Sequence of chain 53.A:
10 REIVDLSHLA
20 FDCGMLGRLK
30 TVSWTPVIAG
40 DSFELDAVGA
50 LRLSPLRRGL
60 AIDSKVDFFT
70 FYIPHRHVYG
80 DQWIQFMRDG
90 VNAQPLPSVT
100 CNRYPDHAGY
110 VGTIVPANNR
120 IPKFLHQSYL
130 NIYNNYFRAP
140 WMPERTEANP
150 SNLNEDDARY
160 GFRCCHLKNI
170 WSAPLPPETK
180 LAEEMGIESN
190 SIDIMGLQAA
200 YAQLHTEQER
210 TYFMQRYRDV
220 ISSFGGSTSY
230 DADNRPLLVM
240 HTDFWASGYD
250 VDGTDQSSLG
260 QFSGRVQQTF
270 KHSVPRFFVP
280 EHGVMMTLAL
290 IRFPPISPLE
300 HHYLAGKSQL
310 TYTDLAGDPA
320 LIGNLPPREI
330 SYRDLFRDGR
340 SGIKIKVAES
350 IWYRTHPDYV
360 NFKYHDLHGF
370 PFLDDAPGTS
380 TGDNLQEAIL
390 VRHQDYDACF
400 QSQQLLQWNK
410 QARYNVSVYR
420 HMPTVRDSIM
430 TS

Sequence of chain 52.A:
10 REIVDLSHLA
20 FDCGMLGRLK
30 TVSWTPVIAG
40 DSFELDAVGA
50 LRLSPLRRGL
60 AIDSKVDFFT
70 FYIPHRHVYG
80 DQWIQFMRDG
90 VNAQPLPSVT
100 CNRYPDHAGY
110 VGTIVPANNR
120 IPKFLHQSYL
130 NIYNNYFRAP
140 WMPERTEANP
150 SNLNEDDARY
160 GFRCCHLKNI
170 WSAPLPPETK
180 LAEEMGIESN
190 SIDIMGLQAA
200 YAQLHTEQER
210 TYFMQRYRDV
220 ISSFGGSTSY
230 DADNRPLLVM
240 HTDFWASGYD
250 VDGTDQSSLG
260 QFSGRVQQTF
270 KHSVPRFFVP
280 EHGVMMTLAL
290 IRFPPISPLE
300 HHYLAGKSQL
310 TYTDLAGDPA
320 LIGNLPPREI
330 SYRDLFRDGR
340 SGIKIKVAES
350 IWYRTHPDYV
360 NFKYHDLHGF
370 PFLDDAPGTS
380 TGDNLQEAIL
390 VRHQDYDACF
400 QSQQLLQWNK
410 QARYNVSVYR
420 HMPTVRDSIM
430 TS

A protein and the small-molecule ligand that binds it are described below.
Small molecule (SMILES): Nc1ncnc2c1N1CN2[C@H]2C[C@]3(OP3(O)(O)OC[C@H]3OCC[C@@H]3O[P](=O)(O)OC[C@H]3O[C@@H]1C[C@@H]3O)[C@@H](CO[P](=O)(O)O[C@H]1CCO[C@@H]1COP(=O)=O)O2

Sequence of chain 52.C:
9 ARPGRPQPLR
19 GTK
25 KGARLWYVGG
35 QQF

Binding-site contacts:
Ligand atom OP2 contacts residue ARG425 of chain 53.A at 3.8 Å.
Ligand atom N3 contacts residue GLU208 of chain 52.A at 2.7 Å (salt-bridge).
Ligand atom C5' contacts residue ARG28 of chain 52.C at 3.1 Å.
Ligand atom P contacts residue DC1 of chain 52.H at 2.5 Å.
Ligand atom C5 contacts residue GLU208 of chain 52.A at 3.4 Å.
Ligand atom C2 contacts residue GLU208 of chain 52.A at 1.6 Å.
Ligand atom N6 contacts residue GLU208 of chain 52.A at 3.4 Å (salt-bridge).
Ligand atom O3' contacts residue THR423 of chain 53.A at 3.8 Å.
Ligand atom C2 contacts residue PHE212 of chain 52.A at 3.8 Å (hydrophobic).
Ligand atom C5' contacts residue TYR31 of chain 52.C at 2.9 Å (hydrophobic).
Ligand atom N1 contacts residue GLU208 of chain 52.A at 1.5 Å (salt-bridge).
Ligand atom C1' contacts residue DC1 of chain 52.E at 3.6 Å.
Ligand atom OP1 contacts residue GLY34 of chain 52.C at 3.8 Å.
Ligand atom P contacts residue ARG425 of chain 53.A at 3.5 Å.
Ligand atom O5' contacts residue ARG425 of chain 53.A at 2.8 Å.
Ligand atom C4 contacts residue ARG425 of chain 53.A at 3.6 Å.
Ligand atom C4' contacts residue DC1 of chain 52.H at 2.8 Å.
Ligand atom C3' contacts residue DC1 of chain 52.E at 2.9 Å.
Ligand atom N3 contacts residue ARG425 of chain 53.A at 3.1 Å (salt-bridge).
Ligand atom O3' contacts residue DC1 of chain 52.E at 3.3 Å.
Ligand atom C6 contacts residue GLU208 of chain 52.A at 2.6 Å.
Ligand atom O3' contacts residue ARG28 of chain 52.C at 3.5 Å (salt-bridge).
Ligand atom C5' contacts residue DC1 of chain 52.H at 2.3 Å.
Ligand atom C2' contacts residue DC1 of chain 52.E at 2.2 Å.
Ligand atom OP2 contacts residue DC1 of chain 52.H at 2.0 Å.
Ligand atom C4 contacts residue GLU208 of chain 52.A at 3.4 Å.
Ligand atom O3' contacts residue ARG425 of chain 53.A at 3.8 Å.
Ligand atom C1' contacts residue ALA27 of chain 52.C at 3.8 Å (hydrophobic).
Ligand atom O5' contacts residue TYR31 of chain 52.C at 3.4 Å (h-bond).
Ligand atom C2 contacts residue ARG425 of chain 53.A at 3.1 Å.
Ligand atom N1 contacts residue ARG425 of chain 53.A at 3.6 Å (salt-bridge).
Ligand atom OP2 contacts residue ASP426 of chain 53.A at 2.8 Å (salt-bridge).
Ligand atom O4' contacts residue ARG425 of chain 53.A at 3.7 Å.
Ligand atom O5' contacts residue ARG28 of chain 52.C at 3.4 Å.
Ligand atom OP2 contacts residue THR423 of chain 53.A at 2.9 Å.
Ligand atom C1' contacts residue PHE212 of chain 52.A at 3.5 Å (hydrophobic).
Ligand atom OP1 contacts residue ARG28 of chain 52.C at 3.2 Å (salt-bridge).
Ligand atom N3 contacts residue PHE212 of chain 52.A at 2.9 Å.
Ligand atom O4' contacts residue PHE212 of chain 52.A at 3.4 Å.
Ligand atom O5' contacts residue DC1 of chain 52.H at 2.6 Å.